This small molecule binds to this protein.
Small molecule (SMILES): CC(=O)N[C@@H]1[C@@H](O)[C@H](O)[C@@H](CO)O[C@H]1O

Sequence of chain 1.B:
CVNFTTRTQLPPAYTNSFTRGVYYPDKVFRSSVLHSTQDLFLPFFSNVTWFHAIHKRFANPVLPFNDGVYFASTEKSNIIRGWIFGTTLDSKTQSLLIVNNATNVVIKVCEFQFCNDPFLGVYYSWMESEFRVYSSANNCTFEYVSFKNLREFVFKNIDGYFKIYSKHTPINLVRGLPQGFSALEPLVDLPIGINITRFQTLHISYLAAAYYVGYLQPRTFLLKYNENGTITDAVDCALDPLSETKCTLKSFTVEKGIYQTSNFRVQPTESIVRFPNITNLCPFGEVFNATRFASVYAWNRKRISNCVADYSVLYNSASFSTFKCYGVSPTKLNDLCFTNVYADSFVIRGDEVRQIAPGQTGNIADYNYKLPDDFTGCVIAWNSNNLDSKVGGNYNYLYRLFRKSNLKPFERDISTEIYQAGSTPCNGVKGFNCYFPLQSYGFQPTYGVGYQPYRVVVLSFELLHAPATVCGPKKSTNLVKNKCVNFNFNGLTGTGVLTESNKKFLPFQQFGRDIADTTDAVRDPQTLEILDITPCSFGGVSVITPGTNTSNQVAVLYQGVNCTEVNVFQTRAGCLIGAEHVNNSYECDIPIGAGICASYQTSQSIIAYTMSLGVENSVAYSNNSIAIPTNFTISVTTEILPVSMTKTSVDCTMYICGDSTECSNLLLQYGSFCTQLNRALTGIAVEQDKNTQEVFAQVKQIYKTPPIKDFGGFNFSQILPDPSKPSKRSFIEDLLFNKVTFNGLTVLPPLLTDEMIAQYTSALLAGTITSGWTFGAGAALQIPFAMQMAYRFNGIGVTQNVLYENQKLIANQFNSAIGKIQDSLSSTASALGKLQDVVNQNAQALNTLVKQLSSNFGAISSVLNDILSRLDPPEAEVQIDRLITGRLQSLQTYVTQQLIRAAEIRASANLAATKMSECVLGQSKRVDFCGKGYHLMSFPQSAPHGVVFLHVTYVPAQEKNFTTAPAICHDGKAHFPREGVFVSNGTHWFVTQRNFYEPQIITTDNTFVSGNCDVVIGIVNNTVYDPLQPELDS

Binding-site contacts:
Ligand atom N2 contacts residue ASN340 of chain 1.B at 2.9 Å (h-bond).
Ligand atom C2 contacts residue ASN340 of chain 1.B at 2.5 Å.
Ligand atom C7 contacts residue ASN340 of chain 1.B at 3.6 Å.
Ligand atom O7 contacts residue ASN340 of chain 1.B at 3.9 Å.
Ligand atom O5 contacts residue ASN340 of chain 1.B at 2.4 Å (h-bond).
Ligand atom C3 contacts residue ASN340 of chain 1.B at 3.8 Å.
Ligand atom C8 contacts residue PHE339 of chain 1.B at 4.0 Å (hydrophobic).
Ligand atom C4 contacts residue ASN340 of chain 1.B at 4.2 Å.
Ligand atom C1 contacts residue ASN340 of chain 1.B at 1.4 Å.
Ligand atom C5 contacts residue ASN340 of chain 1.B at 3.7 Å.